Sequence of chain 1.A:
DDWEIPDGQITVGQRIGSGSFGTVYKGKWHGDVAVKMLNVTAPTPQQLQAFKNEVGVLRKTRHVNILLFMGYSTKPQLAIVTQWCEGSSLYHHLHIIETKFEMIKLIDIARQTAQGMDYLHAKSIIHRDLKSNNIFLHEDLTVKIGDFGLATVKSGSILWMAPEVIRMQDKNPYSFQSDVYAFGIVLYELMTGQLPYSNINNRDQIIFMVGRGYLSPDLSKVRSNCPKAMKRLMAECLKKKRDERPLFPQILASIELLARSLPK

Binding-site contacts:
Ligand atom C25 contacts residue HIS120 of chain 1.A at 3.9 Å.
Ligand atom C23 contacts residue HIS120 of chain 1.A at 3.5 Å.
Ligand atom C26 contacts residue SER117 of chain 1.A at 4.1 Å.
Ligand atom C14 contacts residue ILE44 of chain 1.A at 4.0 Å (hydrophobic).
Ligand atom C16 contacts residue ILE44 of chain 1.A at 3.9 Å (hydrophobic).
Ligand atom N12 contacts residue CYS113 of chain 1.A at 4.2 Å.
Ligand atom C14 contacts residue PHE164 of chain 1.A at 4.0 Å (hydrophobic).
Ligand atom C25 contacts residue SER116 of chain 1.A at 3.5 Å.
Ligand atom C24 contacts residue SER116 of chain 1.A at 3.8 Å.
Ligand atom C6 contacts residue GLY115 of chain 1.A at 3.4 Å.
Ligand atom C8 contacts residue TRP112 of chain 1.A at 3.9 Å (hydrophobic).
Ligand atom N19 contacts residue ILE44 of chain 1.A at 4.3 Å.
Ligand atom C28 contacts residue HIS120 of chain 1.A at 4.2 Å.
Ligand atom C11 contacts residue CYS113 of chain 1.A at 3.9 Å (hydrophobic).
Ligand atom O2 contacts residue PHE164 of chain 1.A at 3.5 Å.
Ligand atom C7 contacts residue GLY115 of chain 1.A at 3.4 Å.
Ligand atom C4 contacts residue GLY115 of chain 1.A at 3.9 Å.
Ligand atom C26 contacts residue HIS120 of chain 1.A at 3.8 Å.
Ligand atom C3 contacts residue GLY115 of chain 1.A at 3.9 Å.
Ligand atom N12 contacts residue TRP112 of chain 1.A at 4.2 Å.
Ligand atom C6 contacts residue CYS113 of chain 1.A at 4.0 Å (hydrophobic).
Ligand atom C15 contacts residue ILE44 of chain 1.A at 3.6 Å (hydrophobic).
Ligand atom C6 contacts residue TRP112 of chain 1.A at 4.0 Å (hydrophobic).
Ligand atom C10 contacts residue TRP112 of chain 1.A at 4.1 Å (hydrophobic).
Ligand atom O contacts residue TRP112 of chain 1.A at 3.5 Å.
Ligand atom C7 contacts residue CYS113 of chain 1.A at 3.3 Å (hydrophobic).
Ligand atom C9 contacts residue TRP112 of chain 1.A at 4.2 Å (hydrophobic).
Ligand atom O contacts residue CYS113 of chain 1.A at 2.8 Å (h-bond).
Ligand atom C6 contacts residue GLU114 of chain 1.A at 4.2 Å.
Ligand atom C27 contacts residue HIS120 of chain 1.A at 3.6 Å.
Ligand atom C13 contacts residue PHE164 of chain 1.A at 3.8 Å (hydrophobic).
Ligand atom C24 contacts residue HIS120 of chain 1.A at 3.8 Å.
Ligand atom C20 contacts residue ILE44 of chain 1.A at 3.8 Å (hydrophobic).
Ligand atom C15 contacts residue PHE164 of chain 1.A at 4.3 Å (hydrophobic).
Ligand atom C1 contacts residue ILE44 of chain 1.A at 4.3 Å (hydrophobic).
Ligand atom C5 contacts residue GLY115 of chain 1.A at 3.6 Å.
Ligand atom C8 contacts residue GLY115 of chain 1.A at 3.7 Å.
Ligand atom C11 contacts residue TRP112 of chain 1.A at 3.8 Å (hydrophobic).
Ligand atom C22 contacts residue HIS120 of chain 1.A at 3.5 Å.
Ligand atom C7 contacts residue TRP112 of chain 1.A at 3.3 Å (hydrophobic).

The protein below binds the small molecule below.
Small molecule (SMILES): Cc1cc2c3c(c4c5ccccc5n5c4c2[n+](c1)[Ru]512467(Cl)C5[C@@H]1[C@@H]2C4(C(=O)O)[C@@H]6[C@H]57)C(=O)NC3=O